Sequence of chain 1.B:
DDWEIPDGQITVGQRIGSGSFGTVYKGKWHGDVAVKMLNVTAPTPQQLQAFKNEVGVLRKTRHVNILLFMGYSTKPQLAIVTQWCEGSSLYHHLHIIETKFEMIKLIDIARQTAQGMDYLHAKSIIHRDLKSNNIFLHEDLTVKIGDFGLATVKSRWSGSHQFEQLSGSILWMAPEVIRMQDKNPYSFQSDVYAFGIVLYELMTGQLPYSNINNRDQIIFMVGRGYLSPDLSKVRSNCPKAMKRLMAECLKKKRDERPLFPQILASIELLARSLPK

This small molecule binds to this protein.
Small molecule (SMILES): CCCS(=O)(=O)Nc1ccc(F)c(NC(=O)c2csc3c(N)ncnc23)c1F

Binding-site contacts:
Ligand atom C1 contacts residue CYS113 of chain 1.B at 3.7 Å (hydrophobic).
Ligand atom C3 contacts residue TRP112 of chain 1.B at 3.6 Å (hydrophobic).
Ligand atom C8 contacts residue VAL52 of chain 1.B at 3.8 Å (hydrophobic).
Ligand atom C27 contacts residue THR110 of chain 1.B at 3.6 Å.
Ligand atom F21 contacts residue ASP175 of chain 1.B at 3.4 Å.
Ligand atom C11 contacts residue VAL52 of chain 1.B at 3.5 Å (hydrophobic).
Ligand atom S23 contacts residue ASP175 of chain 1.B at 3.6 Å.
Ligand atom O25 contacts residue GLY177 of chain 1.B at 3.0 Å (h-bond).
Ligand atom O12 contacts residue VAL52 of chain 1.B at 3.4 Å.
Ligand atom C26 contacts residue LEU86 of chain 1.B at 3.7 Å (hydrophobic).
Ligand atom C9 contacts residue VAL52 of chain 1.B at 3.6 Å (hydrophobic).
Ligand atom N2 contacts residue CYS113 of chain 1.B at 2.8 Å (h-bond).
Ligand atom N10 contacts residue TRP112 of chain 1.B at 3.5 Å.
Ligand atom C18 contacts residue LYS64 of chain 1.B at 3.5 Å.
Ligand atom C15 contacts residue LEU95 of chain 1.B at 3.6 Å (hydrophobic).
Ligand atom O24 contacts residue GLY177 of chain 1.B at 3.5 Å.
Ligand atom S7 contacts residue PHE164 of chain 1.B at 3.3 Å.
Ligand atom F22 contacts residue VAL52 of chain 1.B at 3.6 Å.
Ligand atom N6 contacts residue ALA62 of chain 1.B at 3.5 Å.
Ligand atom C3 contacts residue PHE164 of chain 1.B at 3.6 Å (hydrophobic).
Ligand atom C28 contacts residue LEU95 of chain 1.B at 3.3 Å (hydrophobic).
Ligand atom N20 contacts residue ASP175 of chain 1.B at 2.9 Å (salt-bridge).
Ligand atom O25 contacts residue ASP175 of chain 1.B at 3.0 Å (salt-bridge).
Ligand atom N2 contacts residue TRP112 of chain 1.B at 3.8 Å.
Ligand atom C1 contacts residue ALA62 of chain 1.B at 3.7 Å (hydrophobic).
Ligand atom C18 contacts residue ILE108 of chain 1.B at 3.7 Å (hydrophobic).
Ligand atom C18 contacts residue THR110 of chain 1.B at 3.7 Å.
Ligand atom S23 contacts residue GLY177 of chain 1.B at 3.7 Å.
Ligand atom C28 contacts residue PHE176 of chain 1.B at 3.5 Å (hydrophobic).
Ligand atom F22 contacts residue ALA62 of chain 1.B at 3.5 Å.
Ligand atom F21 contacts residue LEU95 of chain 1.B at 3.4 Å.
Ligand atom C19 contacts residue LYS64 of chain 1.B at 3.7 Å.
Ligand atom C3 contacts residue CYS113 of chain 1.B at 3.7 Å (hydrophobic).
Ligand atom N10 contacts residue PHE164 of chain 1.B at 3.1 Å.
Ligand atom C4 contacts residue PHE164 of chain 1.B at 3.4 Å (hydrophobic).
Ligand atom F22 contacts residue LYS64 of chain 1.B at 3.5 Å.
Ligand atom C1 contacts residue GLN111 of chain 1.B at 3.3 Å.
Ligand atom N10 contacts residue CYS113 of chain 1.B at 2.9 Å (h-bond).
Ligand atom O25 contacts residue PHE176 of chain 1.B at 2.8 Å (h-bond).
Ligand atom C17 contacts residue ILE108 of chain 1.B at 3.7 Å (hydrophobic).